Sequence of chain 1.I:
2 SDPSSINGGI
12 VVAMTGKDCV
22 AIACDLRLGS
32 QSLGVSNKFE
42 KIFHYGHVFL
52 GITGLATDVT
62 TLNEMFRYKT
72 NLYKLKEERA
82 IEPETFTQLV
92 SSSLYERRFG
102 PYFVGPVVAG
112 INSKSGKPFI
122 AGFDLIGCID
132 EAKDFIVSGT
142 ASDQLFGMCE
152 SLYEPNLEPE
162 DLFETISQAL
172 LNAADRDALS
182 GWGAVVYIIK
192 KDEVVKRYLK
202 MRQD

Sequence of chain 1.H:
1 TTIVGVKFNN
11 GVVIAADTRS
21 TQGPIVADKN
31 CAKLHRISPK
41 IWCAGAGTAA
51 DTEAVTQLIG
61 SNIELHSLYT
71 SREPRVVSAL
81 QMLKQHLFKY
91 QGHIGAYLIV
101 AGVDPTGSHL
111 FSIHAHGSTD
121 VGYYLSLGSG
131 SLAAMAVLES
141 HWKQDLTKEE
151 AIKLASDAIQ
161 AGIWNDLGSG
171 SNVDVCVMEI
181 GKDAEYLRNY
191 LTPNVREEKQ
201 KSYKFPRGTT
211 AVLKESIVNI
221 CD

This small molecule binds to this protein.
Small molecule (SMILES): CC[C@H](C)[C@H](NC(=O)[C@H](C)NC(=O)[C@H](CC(C)C)NC(C)=O)[C@@H](O)[C@H](C)CO

Binding-site contacts:
Ligand atom C contacts residue GLN22 of chain 1.H at 3.8 Å.
Ligand atom O contacts residue THR21 of chain 1.H at 3.1 Å (h-bond).
Ligand atom C3 contacts residue GLY168 of chain 1.H at 3.2 Å.
Ligand atom CG1 contacts residue GLY47 of chain 1.H at 3.3 Å.
Ligand atom CG contacts residue ASP125 of chain 1.I at 3.6 Å.
Ligand atom N contacts residue GLY47 of chain 1.H at 3.0 Å (h-bond).
Ligand atom O contacts residue THR1 of chain 1.H at 3.4 Å (h-bond).
Ligand atom C contacts residue GLY47 of chain 1.H at 3.6 Å.
Ligand atom O contacts residue ALA46 of chain 1.H at 3.7 Å.
Ligand atom CB contacts residue THR1 of chain 1.H at 2.7 Å.
Ligand atom O contacts residue ALA49 of chain 1.H at 3.0 Å (h-bond).
Ligand atom CG2 contacts residue SER20 of chain 1.H at 3.7 Å.
Ligand atom CA contacts residue GLY47 of chain 1.H at 3.3 Å.
Ligand atom CD2 contacts residue GLN22 of chain 1.H at 3.7 Å.
Ligand atom CA contacts residue THR21 of chain 1.H at 3.6 Å.
Ligand atom CG1 contacts residue THR1 of chain 1.H at 3.8 Å.
Ligand atom C1 contacts residue THR1 of chain 1.H at 2.5 Å.
Ligand atom O contacts residue SER20 of chain 1.H at 3.3 Å (h-bond).
Ligand atom O contacts residue THR48 of chain 1.H at 3.8 Å.
Ligand atom N contacts residue THR1 of chain 1.H at 3.7 Å.
Ligand atom N contacts residue ASP125 of chain 1.I at 3.2 Å (salt-bridge).
Ligand atom C2 contacts residue THR1 of chain 1.H at 1.5 Å.
Ligand atom CH3 contacts residue ASP125 of chain 1.I at 3.5 Å.
Ligand atom C contacts residue THR1 of chain 1.H at 1.4 Å.
Ligand atom C1 contacts residue MES1 of chain 1.KA at 3.2 Å.
Ligand atom CD1 contacts residue ALA49 of chain 1.H at 3.7 Å (hydrophobic).
Ligand atom CG2 contacts residue ARG19 of chain 1.H at 3.7 Å.
Ligand atom O contacts residue THR1 of chain 1.H at 2.3 Å (h-bond).
Ligand atom CG2 contacts residue THR1 of chain 1.H at 3.8 Å.
Ligand atom O contacts residue GLY47 of chain 1.H at 3.1 Å (h-bond).
Ligand atom CG2 contacts residue LYS33 of chain 1.H at 3.7 Å.
Ligand atom O contacts residue THR21 of chain 1.H at 3.6 Å (h-bond).
Ligand atom CD1 contacts residue THR52 of chain 1.H at 3.6 Å.
Ligand atom C3 contacts residue ARG19 of chain 1.H at 3.7 Å.
Ligand atom N contacts residue THR21 of chain 1.H at 3.0 Å (h-bond).
Ligand atom CD1 contacts residue GLY45 of chain 1.H at 3.6 Å.
Ligand atom C3 contacts residue THR1 of chain 1.H at 2.5 Å.
Ligand atom CA contacts residue THR1 of chain 1.H at 2.4 Å.
Ligand atom CB contacts residue SER20 of chain 1.H at 3.8 Å.
Ligand atom O contacts residue MES1 of chain 1.KA at 3.1 Å (h-bond).

Sequence of chain 1.Z:
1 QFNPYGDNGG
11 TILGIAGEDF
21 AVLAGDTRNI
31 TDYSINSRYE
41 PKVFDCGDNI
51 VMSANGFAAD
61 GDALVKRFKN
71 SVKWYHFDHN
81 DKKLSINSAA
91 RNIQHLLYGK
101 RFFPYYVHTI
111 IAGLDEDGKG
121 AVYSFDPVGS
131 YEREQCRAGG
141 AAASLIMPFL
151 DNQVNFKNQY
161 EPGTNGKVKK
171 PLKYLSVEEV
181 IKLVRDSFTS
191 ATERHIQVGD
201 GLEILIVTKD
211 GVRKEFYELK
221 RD